Binding-site contacts:
Ligand atom C4 contacts residue THR43 of chain 1.G at 3.5 Å.
Ligand atom C5 contacts residue SER77 of chain 1.G at 4.1 Å.
Ligand atom O1 contacts residue ASP73 of chain 1.G at 3.9 Å.
Ligand atom C3 contacts residue CYS76 of chain 1.J at 3.2 Å (hydrophobic).
Ligand atom C1 contacts residue SER77 of chain 1.J at 4.1 Å.
Ligand atom C7 contacts residue LYS80 of chain 1.J at 3.9 Å.
Ligand atom C9 contacts residue PHE42 of chain 1.J at 3.9 Å (hydrophobic).
Ligand atom C10 contacts residue PHE42 of chain 1.J at 4.1 Å (hydrophobic).
Ligand atom C8 contacts residue LYS80 of chain 1.J at 3.7 Å.
Ligand atom C5 contacts residue TRP81 of chain 1.G at 3.9 Å (hydrophobic).
Ligand atom C10 contacts residue LYS80 of chain 1.J at 3.9 Å.
Ligand atom O1 contacts residue SER77 of chain 1.J at 3.2 Å.
Ligand atom C11 contacts residue TRP84 of chain 1.G at 3.6 Å (hydrophobic).
Ligand atom C9 contacts residue LYS80 of chain 1.J at 4.0 Å.
Ligand atom C3 contacts residue SER77 of chain 1.J at 3.8 Å.
Ligand atom O1 contacts residue SER77 of chain 1.G at 4.1 Å.
Ligand atom C7 contacts residue TRP81 of chain 1.G at 3.9 Å (hydrophobic).
Ligand atom C2 contacts residue SER77 of chain 1.J at 3.5 Å.
Ligand atom C11 contacts residue LYS80 of chain 1.J at 3.7 Å.
Ligand atom C9 contacts residue TRP81 of chain 1.G at 3.9 Å (hydrophobic).
Ligand atom O1 contacts residue TRP81 of chain 1.G at 4.0 Å.
Ligand atom C11 contacts residue TRP209 of chain 1.H at 4.0 Å (hydrophobic).
Ligand atom C12 contacts residue LYS80 of chain 1.J at 3.6 Å.
Ligand atom C12 contacts residue TRP84 of chain 1.G at 3.6 Å (hydrophobic).
Ligand atom C10 contacts residue TRP81 of chain 1.G at 4.1 Å (hydrophobic).
Ligand atom C1 contacts residue THR43 of chain 1.G at 3.2 Å.
Ligand atom O1 contacts residue CYS76 of chain 1.J at 3.8 Å.
Ligand atom C9 contacts residue LYS80 of chain 1.G at 3.7 Å.
Ligand atom C2 contacts residue TRP81 of chain 1.G at 4.0 Å (hydrophobic).
Ligand atom C2 contacts residue CYS76 of chain 1.J at 2.8 Å (hydrophobic).
Ligand atom C4 contacts residue CYS76 of chain 1.J at 3.2 Å (hydrophobic).
Ligand atom C1 contacts residue CYS76 of chain 1.J at 1.8 Å (hydrophobic).
Ligand atom C3 contacts residue TRP81 of chain 1.G at 4.2 Å (hydrophobic).
Ligand atom C6 contacts residue TRP209 of chain 1.H at 3.5 Å (hydrophobic).
Ligand atom C5 contacts residue SER77 of chain 1.J at 3.5 Å.
Ligand atom C6 contacts residue TRP81 of chain 1.G at 4.0 Å (hydrophobic).
Ligand atom C8 contacts residue TRP81 of chain 1.G at 4.1 Å (hydrophobic).
Ligand atom C4 contacts residue TRP81 of chain 1.G at 4.0 Å (hydrophobic).
Ligand atom C10 contacts residue LYS80 of chain 1.G at 3.3 Å.
Ligand atom C12 contacts residue LYS80 of chain 1.G at 3.9 Å.

Sequence of chain 1.G:
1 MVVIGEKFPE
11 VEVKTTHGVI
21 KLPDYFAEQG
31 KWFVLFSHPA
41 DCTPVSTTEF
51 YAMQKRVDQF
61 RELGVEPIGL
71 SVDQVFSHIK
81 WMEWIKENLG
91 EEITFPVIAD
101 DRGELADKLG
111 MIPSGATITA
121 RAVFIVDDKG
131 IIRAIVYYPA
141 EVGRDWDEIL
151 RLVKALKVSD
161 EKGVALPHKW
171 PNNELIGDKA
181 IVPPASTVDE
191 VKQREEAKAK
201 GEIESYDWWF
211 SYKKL

The small molecule below binds the protein below.
Small molecule (SMILES): CC(=O)c1ccc2ccccc2c1

Sequence of chain 1.H:
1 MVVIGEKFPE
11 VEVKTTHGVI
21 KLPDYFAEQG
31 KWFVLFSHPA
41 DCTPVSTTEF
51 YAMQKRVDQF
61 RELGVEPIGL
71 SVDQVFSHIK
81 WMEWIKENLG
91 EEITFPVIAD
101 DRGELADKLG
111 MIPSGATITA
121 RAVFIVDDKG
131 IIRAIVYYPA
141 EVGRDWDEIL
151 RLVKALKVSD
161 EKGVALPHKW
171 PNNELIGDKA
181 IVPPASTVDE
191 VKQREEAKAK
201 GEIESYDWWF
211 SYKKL

Sequence of chain 1.J:
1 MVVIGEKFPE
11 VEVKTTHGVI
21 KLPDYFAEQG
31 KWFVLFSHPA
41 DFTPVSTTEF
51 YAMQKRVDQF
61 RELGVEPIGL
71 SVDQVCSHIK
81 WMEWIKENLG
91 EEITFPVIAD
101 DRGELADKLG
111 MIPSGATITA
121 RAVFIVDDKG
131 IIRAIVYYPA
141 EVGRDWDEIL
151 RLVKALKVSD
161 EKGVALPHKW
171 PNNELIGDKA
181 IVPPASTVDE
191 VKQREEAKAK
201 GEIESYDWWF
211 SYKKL